Sequence of chain 38.C:
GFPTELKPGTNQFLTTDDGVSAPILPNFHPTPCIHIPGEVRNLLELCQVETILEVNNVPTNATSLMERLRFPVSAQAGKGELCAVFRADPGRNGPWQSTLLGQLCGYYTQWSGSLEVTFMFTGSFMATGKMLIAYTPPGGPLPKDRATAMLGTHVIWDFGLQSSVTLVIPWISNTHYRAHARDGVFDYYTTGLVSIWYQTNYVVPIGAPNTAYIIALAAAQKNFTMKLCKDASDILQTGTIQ

Sequence of chain 37.C:
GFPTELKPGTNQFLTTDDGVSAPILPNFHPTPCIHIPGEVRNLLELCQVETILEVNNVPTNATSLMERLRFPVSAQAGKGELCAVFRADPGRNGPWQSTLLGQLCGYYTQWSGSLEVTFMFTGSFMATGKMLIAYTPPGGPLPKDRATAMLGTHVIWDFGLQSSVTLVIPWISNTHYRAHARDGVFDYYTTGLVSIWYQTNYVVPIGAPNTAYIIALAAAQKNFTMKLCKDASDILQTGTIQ

Sequence of chain 37.A:
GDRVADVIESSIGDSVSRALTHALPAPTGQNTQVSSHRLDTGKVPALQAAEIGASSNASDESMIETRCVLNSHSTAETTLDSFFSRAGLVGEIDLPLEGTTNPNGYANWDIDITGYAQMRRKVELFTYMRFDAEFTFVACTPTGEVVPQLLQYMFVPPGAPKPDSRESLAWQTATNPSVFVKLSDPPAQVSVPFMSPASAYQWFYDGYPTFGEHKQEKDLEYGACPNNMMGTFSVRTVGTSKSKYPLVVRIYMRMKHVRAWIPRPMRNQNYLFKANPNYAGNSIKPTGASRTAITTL

Binding-site contacts:
Ligand atom OAX contacts residue ILE111 of chain 37.A at 3.5 Å.
Ligand atom OAX contacts residue MET195 of chain 37.A at 3.6 Å.
Ligand atom CAH contacts residue ASN228 of chain 37.A at 3.4 Å.
Ligand atom NAU contacts residue PHE155 of chain 37.A at 3.7 Å.
Ligand atom CBC contacts residue ASN228 of chain 37.A at 3.8 Å.
Ligand atom CAH contacts residue TRP203 of chain 37.A at 3.5 Å (hydrophobic).
Ligand atom CAY contacts residue ASP112 of chain 37.A at 3.8 Å.
Ligand atom CAJ contacts residue PHE155 of chain 37.A at 3.7 Å (hydrophobic).
Ligand atom CAY contacts residue THR114 of chain 37.A at 3.8 Å.
Ligand atom NAC contacts residue THR114 of chain 37.A at 3.3 Å (h-bond).
Ligand atom OAD contacts residue LYS274 of chain 37.A at 3.0 Å (salt-bridge).
Ligand atom CAG contacts residue GLN202 of chain 37.A at 3.3 Å.
Ligand atom CAH contacts residue GLN202 of chain 37.A at 3.2 Å.
Ligand atom CAA contacts residue TYR153 of chain 37.A at 3.5 Å (hydrophobic).
Ligand atom CBC contacts residue TRP203 of chain 37.A at 3.6 Å (hydrophobic).
Ligand atom CAG contacts residue ASN228 of chain 37.A at 3.6 Å.
Ligand atom CBB contacts residue ILE111 of chain 37.A at 3.6 Å (hydrophobic).
Ligand atom CAP contacts residue ILE111 of chain 37.A at 3.8 Å (hydrophobic).
Ligand atom CAL contacts residue ILE111 of chain 37.A at 3.7 Å (hydrophobic).
Ligand atom NBG contacts residue TRP203 of chain 37.A at 3.3 Å.
Ligand atom OAE contacts residue ILE113 of chain 37.A at 3.3 Å (h-bond).
Ligand atom CAF contacts residue PHE137 of chain 37.A at 3.8 Å (hydrophobic).
Ligand atom CAL contacts residue PHE155 of chain 37.A at 3.6 Å (hydrophobic).
Ligand atom CAT contacts residue ASN228 of chain 37.A at 3.5 Å.
Ligand atom CAK contacts residue PHE135 of chain 37.A at 3.6 Å (hydrophobic).
Ligand atom OAD contacts residue ALA275 of chain 37.A at 3.2 Å.
Ligand atom CAG contacts residue TRP203 of chain 37.A at 3.7 Å (hydrophobic).
Ligand atom CAA contacts residue PRO177 of chain 37.A at 3.5 Å (hydrophobic).
Ligand atom CAI contacts residue PHE135 of chain 37.A at 3.7 Å (hydrophobic).
Ligand atom CAS contacts residue TYR201 of chain 37.A at 3.5 Å (hydrophobic).
Ligand atom CAN contacts residue PRO177 of chain 37.A at 3.4 Å (hydrophobic).
Ligand atom NAC contacts residue ASP112 of chain 37.A at 2.5 Å (salt-bridge).
Ligand atom CAS contacts residue TRP203 of chain 37.A at 3.8 Å (hydrophobic).
Ligand atom CAA contacts residue SER178 of chain 37.A at 3.5 Å.
Ligand atom OAE contacts residue ASP112 of chain 37.A at 3.6 Å.
Ligand atom CAO contacts residue ILE111 of chain 37.A at 3.8 Å (hydrophobic).
Ligand atom CAT contacts residue TRP203 of chain 37.A at 3.6 Å (hydrophobic).
Ligand atom CAZ contacts residue TRP203 of chain 37.A at 3.5 Å (hydrophobic).
Ligand atom CAN contacts residue PHE155 of chain 37.A at 3.8 Å (hydrophobic).
Ligand atom CAA contacts residue VAL179 of chain 37.A at 3.2 Å (hydrophobic).

A small-molecule ligand and the protein it binds are described below.
Small molecule (SMILES): CCO/N=C/c1ccc(OCC[C@@H](C)CCN2CCN(c3ccnc(C(N)=O)c3)C2=O)cc1